Sequence of chain 2.C:
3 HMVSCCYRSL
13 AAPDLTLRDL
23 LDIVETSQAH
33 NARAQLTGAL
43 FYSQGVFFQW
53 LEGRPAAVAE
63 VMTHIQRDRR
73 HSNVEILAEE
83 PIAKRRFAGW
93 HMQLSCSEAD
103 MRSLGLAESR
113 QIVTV

A protein and the small-molecule ligand that binds it are described below.
Small molecule (SMILES): CCCCCCCCCCCC[N+](C)(C)CC(=O)[O-]

Binding-site contacts:
Ligand atom OAR contacts residue THR18 of chain 2.C at 3.8 Å.
Ligand atom OAB contacts residue THR18 of chain 2.C at 3.7 Å.
Ligand atom CAD contacts residue D9G1 of chain 2.L at 3.7 Å.
Ligand atom CAJ contacts residue LEU108 of chain 2.C at 3.8 Å (hydrophobic).
Ligand atom CAH contacts residue LEU108 of chain 2.C at 4.4 Å (hydrophobic).
Ligand atom CAK contacts residue LEU108 of chain 2.C at 4.2 Å (hydrophobic).
Ligand atom CAA contacts residue LEU106 of chain 2.C at 3.8 Å (hydrophobic).
Ligand atom CAM contacts residue LEU106 of chain 2.C at 4.0 Å (hydrophobic).
Ligand atom OAB contacts residue LEU106 of chain 2.C at 3.9 Å.
Ligand atom OAB contacts residue LEU19 of chain 2.C at 2.7 Å (h-bond).
Ligand atom OAB contacts residue ARG20 of chain 2.C at 4.5 Å.
Ligand atom CAC contacts residue D9G1 of chain 2.L at 4.3 Å.
Ligand atom CAQ contacts residue LEU19 of chain 2.C at 3.5 Å (hydrophobic).
Ligand atom CAQ contacts residue THR18 of chain 2.C at 3.9 Å.
Ligand atom OAR contacts residue ARG20 of chain 2.C at 3.7 Å.
Ligand atom CAL contacts residue LEU106 of chain 2.C at 3.6 Å (hydrophobic).
Ligand atom OAR contacts residue LEU19 of chain 2.C at 3.5 Å (h-bond).
Ligand atom CAQ contacts residue ARG20 of chain 2.C at 4.5 Å.